Binding-site contacts:
Ligand atom N07 contacts residue LEU227 of chain 1.A at 4.3 Å.
Ligand atom C12 contacts residue LEU221 of chain 1.A at 4.0 Å (hydrophobic).
Ligand atom F13 contacts residue SER222 of chain 1.A at 3.5 Å.
Ligand atom C11 contacts residue LEU221 of chain 1.A at 3.7 Å (hydrophobic).
Ligand atom C06 contacts residue LEU227 of chain 1.A at 3.8 Å (hydrophobic).
Ligand atom C12 contacts residue ARG231 of chain 1.A at 3.7 Å.
Ligand atom S15 contacts residue ARG231 of chain 1.A at 3.8 Å.
Ligand atom S15 contacts residue ARG230 of chain 1.A at 4.0 Å.
Ligand atom F13 contacts residue ARG231 of chain 1.A at 3.0 Å.
Ligand atom C05 contacts residue ARG231 of chain 1.A at 3.9 Å.
Ligand atom C06 contacts residue ARG231 of chain 1.A at 3.7 Å.
Ligand atom C09 contacts residue LEU227 of chain 1.A at 3.9 Å (hydrophobic).
Ligand atom C01 contacts residue ARG230 of chain 1.A at 4.1 Å.
Ligand atom C11 contacts residue SER222 of chain 1.A at 4.2 Å.
Ligand atom C14 contacts residue ARG231 of chain 1.A at 3.6 Å.
Ligand atom C12 contacts residue LEU227 of chain 1.A at 4.0 Å (hydrophobic).
Ligand atom S15 contacts residue LEU227 of chain 1.A at 4.3 Å.
Ligand atom C14 contacts residue LEU227 of chain 1.A at 3.9 Å (hydrophobic).
Ligand atom N10 contacts residue LEU227 of chain 1.A at 3.6 Å.
Ligand atom C11 contacts residue LEU227 of chain 1.A at 3.8 Å (hydrophobic).
Ligand atom F13 contacts residue LEU227 of chain 1.A at 4.5 Å.
Ligand atom F13 contacts residue THR228 of chain 1.A at 4.3 Å.
Ligand atom C08 contacts residue LEU227 of chain 1.A at 4.1 Å (hydrophobic).
Ligand atom C05 contacts residue LEU227 of chain 1.A at 4.5 Å (hydrophobic).
Ligand atom F13 contacts residue LEU221 of chain 1.A at 3.8 Å.
Ligand atom C12 contacts residue SER222 of chain 1.A at 4.3 Å.

Sequence of chain 1.A:
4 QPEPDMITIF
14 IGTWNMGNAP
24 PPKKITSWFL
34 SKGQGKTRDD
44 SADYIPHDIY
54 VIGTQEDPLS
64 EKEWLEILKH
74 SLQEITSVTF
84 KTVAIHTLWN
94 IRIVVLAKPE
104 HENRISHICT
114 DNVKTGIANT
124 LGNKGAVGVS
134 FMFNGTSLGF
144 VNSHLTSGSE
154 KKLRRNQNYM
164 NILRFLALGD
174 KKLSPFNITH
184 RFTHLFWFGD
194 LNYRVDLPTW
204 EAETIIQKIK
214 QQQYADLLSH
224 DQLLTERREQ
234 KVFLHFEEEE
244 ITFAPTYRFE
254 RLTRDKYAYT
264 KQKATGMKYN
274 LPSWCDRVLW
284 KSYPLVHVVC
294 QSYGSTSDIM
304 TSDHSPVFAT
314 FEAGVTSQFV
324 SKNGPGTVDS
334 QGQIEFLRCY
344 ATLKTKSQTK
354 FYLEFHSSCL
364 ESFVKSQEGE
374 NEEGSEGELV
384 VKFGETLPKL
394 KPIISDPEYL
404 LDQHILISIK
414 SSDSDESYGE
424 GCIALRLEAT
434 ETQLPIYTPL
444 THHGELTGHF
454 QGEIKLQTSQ

A protein and the small-molecule ligand that binds it are described below.
Small molecule (SMILES): Cc1ncc(CNc2cncc(F)c2)s1